A protein and the small-molecule ligand that binds it are described below.
Small molecule (SMILES): N[C@@H](Cc1ccccc1)C(=O)O

Binding-site contacts:
Ligand atom CD2 contacts residue LEU1 of chain 1.L at 3.6 Å (hydrophobic).
Ligand atom CE1 contacts residue PRO242 of chain 1.B at 3.9 Å (hydrophobic).
Ligand atom CA contacts residue LEU1 of chain 1.L at 2.5 Å (hydrophobic).
Ligand atom CE2 contacts residue THR172 of chain 1.B at 3.6 Å.
Ligand atom N contacts residue ACE1 of chain 1.Z at 3.3 Å.
Ligand atom OXT contacts residue ACE1 of chain 1.Z at 4.4 Å.
Ligand atom CZ contacts residue PRO242 of chain 1.B at 3.6 Å (hydrophobic).
Ligand atom CE1 contacts residue GLY174 of chain 1.B at 4.3 Å.
Ligand atom OXT contacts residue LEU1 of chain 1.L at 4.0 Å.
Ligand atom CE2 contacts residue PRO242 of chain 1.B at 3.7 Å (hydrophobic).
Ligand atom CZ contacts residue LEU155 of chain 1.B at 3.9 Å (hydrophobic).
Ligand atom CB contacts residue PRO242 of chain 1.B at 4.4 Å (hydrophobic).
Ligand atom CE1 contacts residue ARG152 of chain 1.B at 4.2 Å.
Ligand atom CZ contacts residue GLY174 of chain 1.B at 3.5 Å.
Ligand atom CE1 contacts residue LEU155 of chain 1.B at 4.2 Å (hydrophobic).
Ligand atom C contacts residue LEU1 of chain 1.L at 3.7 Å (hydrophobic).
Ligand atom CZ contacts residue THR172 of chain 1.B at 3.7 Å.
Ligand atom CD2 contacts residue PRO242 of chain 1.B at 3.8 Å (hydrophobic).
Ligand atom CD2 contacts residue VAL247 of chain 1.B at 4.1 Å (hydrophobic).
Ligand atom CG contacts residue LEU1 of chain 1.L at 3.6 Å (hydrophobic).
Ligand atom CB contacts residue LEU1 of chain 1.L at 3.2 Å (hydrophobic).
Ligand atom CD1 contacts residue PRO242 of chain 1.B at 4.0 Å (hydrophobic).
Ligand atom N contacts residue LEU1 of chain 1.L at 1.3 Å.
Ligand atom CE2 contacts residue GLY174 of chain 1.B at 3.9 Å.
Ligand atom CE2 contacts residue LEU1 of chain 1.L at 4.1 Å (hydrophobic).
Ligand atom CG contacts residue PRO242 of chain 1.B at 3.8 Å (hydrophobic).

Sequence of chain 1.B:
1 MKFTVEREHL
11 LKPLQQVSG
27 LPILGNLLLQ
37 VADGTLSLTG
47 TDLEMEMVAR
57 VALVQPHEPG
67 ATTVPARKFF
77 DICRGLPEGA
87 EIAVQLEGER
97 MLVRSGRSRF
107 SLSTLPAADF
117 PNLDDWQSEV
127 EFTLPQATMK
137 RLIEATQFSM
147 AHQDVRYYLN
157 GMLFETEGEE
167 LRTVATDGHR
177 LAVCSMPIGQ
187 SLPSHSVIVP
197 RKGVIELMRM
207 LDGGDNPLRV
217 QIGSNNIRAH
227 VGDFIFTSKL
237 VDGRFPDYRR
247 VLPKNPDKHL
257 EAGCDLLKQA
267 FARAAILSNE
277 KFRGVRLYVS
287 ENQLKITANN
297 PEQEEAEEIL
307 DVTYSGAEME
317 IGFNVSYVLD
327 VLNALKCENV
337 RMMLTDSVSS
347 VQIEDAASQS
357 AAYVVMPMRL